The protein below binds the small molecule below.
Small molecule (SMILES): CC(=O)N[C@@H]1[C@@H](O)[C@H](O)[C@@H](CO)O[C@H]1O

Sequence of chain 1.M:
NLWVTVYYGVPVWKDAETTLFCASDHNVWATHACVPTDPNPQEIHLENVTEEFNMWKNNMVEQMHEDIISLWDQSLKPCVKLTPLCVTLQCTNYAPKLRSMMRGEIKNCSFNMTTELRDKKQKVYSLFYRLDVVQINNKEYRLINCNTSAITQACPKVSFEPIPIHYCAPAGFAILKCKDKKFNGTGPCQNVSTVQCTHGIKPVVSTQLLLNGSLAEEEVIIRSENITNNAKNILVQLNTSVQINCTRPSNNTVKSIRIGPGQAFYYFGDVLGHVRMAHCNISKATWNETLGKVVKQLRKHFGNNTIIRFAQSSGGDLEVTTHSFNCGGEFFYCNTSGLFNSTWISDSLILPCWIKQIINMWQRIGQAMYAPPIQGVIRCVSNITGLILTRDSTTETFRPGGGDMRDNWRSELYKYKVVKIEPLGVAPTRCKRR

Binding-site contacts:
Ligand atom O4 contacts residue GLN332 of chain 1.M at 4.5 Å.
Ligand atom O7 contacts residue TRP387 of chain 1.M at 3.9 Å.
Ligand atom C3 contacts residue ASN355 of chain 1.M at 3.8 Å.
Ligand atom C7 contacts residue TRP387 of chain 1.M at 4.3 Å (hydrophobic).
Ligand atom C5 contacts residue SER357 of chain 1.M at 4.0 Å.
Ligand atom O5 contacts residue SER357 of chain 1.M at 3.4 Å (h-bond).
Ligand atom C1 contacts residue ASN355 of chain 1.M at 1.4 Å.
Ligand atom C3 contacts residue GLN332 of chain 1.M at 3.7 Å.
Ligand atom C8 contacts residue THR341 of chain 1.M at 3.9 Å.
Ligand atom N2 contacts residue GLN332 of chain 1.M at 4.4 Å.
Ligand atom C8 contacts residue LEU338 of chain 1.M at 4.3 Å (hydrophobic).
Ligand atom C2 contacts residue ASN355 of chain 1.M at 2.5 Å.
Ligand atom C5 contacts residue ASN355 of chain 1.M at 3.7 Å.
Ligand atom C7 contacts residue ASN355 of chain 1.M at 3.8 Å.
Ligand atom C8 contacts residue ASN355 of chain 1.M at 4.1 Å.
Ligand atom C5 contacts residue GLN332 of chain 1.M at 4.2 Å.
Ligand atom O5 contacts residue ASN355 of chain 1.M at 2.4 Å (h-bond).
Ligand atom C2 contacts residue GLN332 of chain 1.M at 4.3 Å.
Ligand atom C4 contacts residue GLN332 of chain 1.M at 4.4 Å.
Ligand atom O7 contacts residue ASN355 of chain 1.M at 4.3 Å.
Ligand atom C1 contacts residue SER357 of chain 1.M at 3.3 Å.
Ligand atom C1 contacts residue GLN332 of chain 1.M at 4.2 Å.
Ligand atom C8 contacts residue THR342 of chain 1.M at 3.6 Å.
Ligand atom N2 contacts residue ASN355 of chain 1.M at 2.9 Å (h-bond).
Ligand atom C4 contacts residue ASN355 of chain 1.M at 4.2 Å.